Sequence of chain 1.A:
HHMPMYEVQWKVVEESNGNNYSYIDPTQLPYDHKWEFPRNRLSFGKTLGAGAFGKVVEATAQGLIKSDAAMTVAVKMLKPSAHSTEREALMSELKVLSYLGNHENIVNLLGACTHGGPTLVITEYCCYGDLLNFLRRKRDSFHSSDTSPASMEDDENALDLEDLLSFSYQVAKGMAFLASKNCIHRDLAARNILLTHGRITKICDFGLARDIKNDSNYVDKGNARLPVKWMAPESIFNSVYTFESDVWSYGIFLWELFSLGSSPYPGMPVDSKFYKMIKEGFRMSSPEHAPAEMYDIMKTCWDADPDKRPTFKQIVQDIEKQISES

A protein and the small-molecule ligand that binds it are described below.
Small molecule (SMILES): FC(F)(F)c1ccc(CNc2ccc(Cc3c[nH]c4ncccc34)cn2)cc1

Binding-site contacts:
Ligand atom N21 contacts residue ASP211 of chain 1.A at 3.0 Å (salt-bridge).
Ligand atom N27 contacts residue LYS82 of chain 1.A at 3.7 Å.
Ligand atom C37 contacts residue TRP16 of chain 1.A at 3.5 Å (hydrophobic).
Ligand atom C40 contacts residue ASP211 of chain 1.A at 3.2 Å.
Ligand atom C10 contacts residue LEU200 of chain 1.A at 3.6 Å (hydrophobic).
Ligand atom C19 contacts residue ASP211 of chain 1.A at 3.6 Å.
Ligand atom C23 contacts residue LYS82 of chain 1.A at 3.7 Å.
Ligand atom C38 contacts residue TRP16 of chain 1.A at 3.3 Å (hydrophobic).
Ligand atom C40 contacts residue CYS210 of chain 1.A at 3.4 Å (hydrophobic).
Ligand atom C32 contacts residue ASP211 of chain 1.A at 3.5 Å.
Ligand atom F44 contacts residue TRP16 of chain 1.A at 3.6 Å.
Ligand atom C10 contacts residue ALA80 of chain 1.A at 3.7 Å (hydrophobic).
Ligand atom C13 contacts residue LEU200 of chain 1.A at 3.4 Å (hydrophobic).
Ligand atom C1 contacts residue LEU54 of chain 1.A at 3.7 Å (hydrophobic).
Ligand atom C12 contacts residue LEU200 of chain 1.A at 3.6 Å (hydrophobic).
Ligand atom C10 contacts residue GLU130 of chain 1.A at 3.7 Å.
Ligand atom C29 contacts residue ASP211 of chain 1.A at 3.4 Å.
Ligand atom N8 contacts residue ALA80 of chain 1.A at 3.5 Å.
Ligand atom F44 contacts residue ILE112 of chain 1.A at 3.6 Å.
Ligand atom F43 contacts residue ILE112 of chain 1.A at 3.4 Å.
Ligand atom N5 contacts residue CYS132 of chain 1.A at 2.9 Å (h-bond).
Ligand atom F44 contacts residue LEU106 of chain 1.A at 3.7 Å.
Ligand atom N8 contacts residue GLU130 of chain 1.A at 2.9 Å (salt-bridge).
Ligand atom C3 contacts residue CYS132 of chain 1.A at 3.3 Å (hydrophobic).
Ligand atom C14 contacts residue LEU200 of chain 1.A at 3.3 Å (hydrophobic).
Ligand atom C19 contacts residue CYS210 of chain 1.A at 3.6 Å (hydrophobic).
Ligand atom C42 contacts residue TRP16 of chain 1.A at 3.7 Å (hydrophobic).
Ligand atom F43 contacts residue ILE209 of chain 1.A at 3.1 Å.
Ligand atom C29 contacts residue GLU99 of chain 1.A at 3.4 Å.
Ligand atom N5 contacts residue TYR131 of chain 1.A at 3.6 Å.
Ligand atom F45 contacts residue TRP16 of chain 1.A at 3.4 Å.
Ligand atom C38 contacts residue CYS210 of chain 1.A at 3.6 Å (hydrophobic).
Ligand atom N27 contacts residue GLU99 of chain 1.A at 3.1 Å (salt-bridge).
Ligand atom N21 contacts residue CYS210 of chain 1.A at 3.6 Å.
Ligand atom N8 contacts residue LEU200 of chain 1.A at 3.4 Å.
Ligand atom C35 contacts residue VAL113 of chain 1.A at 3.6 Å (hydrophobic).
Ligand atom C22 contacts residue LYS82 of chain 1.A at 3.7 Å.
Ligand atom F45 contacts residue HIS191 of chain 1.A at 3.7 Å.
Ligand atom C10 contacts residue THR129 of chain 1.A at 3.6 Å.
Ligand atom F45 contacts residue LEU184 of chain 1.A at 3.4 Å.